Sequence of chain 1.A:
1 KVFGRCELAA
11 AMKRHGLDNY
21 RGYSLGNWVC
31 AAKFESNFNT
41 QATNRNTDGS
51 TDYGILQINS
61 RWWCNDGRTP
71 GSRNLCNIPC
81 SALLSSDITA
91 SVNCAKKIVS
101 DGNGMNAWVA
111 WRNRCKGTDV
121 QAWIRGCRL

Binding-site contacts:
Ligand atom PT1 contacts residue ARG14 of chain 1.A at 2.5 Å.
Ligand atom PT1 contacts residue THR89 of chain 1.A at 4.4 Å.
Ligand atom PT1 contacts residue HIS15 of chain 1.A at 2.6 Å.
Ligand atom PT1 contacts residue ASP87 of chain 1.A at 4.0 Å.

The protein below binds the small molecule below.
Small molecule (SMILES): [NH3+][Pt]1([NH3+])OC(=O)C2(CCC2)C(=O)O1